Binding-site contacts:
Ligand atom C6 contacts residue ALA702 of chain 1.A at 4.3 Å (hydrophobic).
Ligand atom C4 contacts residue ALA702 of chain 1.A at 4.3 Å (hydrophobic).
Ligand atom C3 contacts residue ASN1070 of chain 1.A at 3.8 Å.
Ligand atom C8 contacts residue ALA702 of chain 1.A at 4.3 Å (hydrophobic).
Ligand atom C1 contacts residue GLN891 of chain 1.B at 4.1 Å.
Ligand atom C8 contacts residue ASN1070 of chain 1.A at 4.3 Å.
Ligand atom C8 contacts residue GLU1068 of chain 1.A at 3.3 Å.
Ligand atom O6 contacts residue ASN1070 of chain 1.A at 4.5 Å.
Ligand atom C7 contacts residue ALA702 of chain 1.A at 3.9 Å (hydrophobic).
Ligand atom N2 contacts residue ASN1070 of chain 1.A at 2.9 Å (h-bond).
Ligand atom C5 contacts residue ASN1070 of chain 1.A at 3.6 Å.
Ligand atom O5 contacts residue ASN1070 of chain 1.A at 2.3 Å (h-bond).
Ligand atom C1 contacts residue ASN1070 of chain 1.A at 1.4 Å.
Ligand atom O7 contacts residue ASN1070 of chain 1.A at 4.1 Å.
Ligand atom C2 contacts residue ASN1070 of chain 1.A at 2.5 Å.
Ligand atom C5 contacts residue ALA702 of chain 1.A at 3.7 Å (hydrophobic).
Ligand atom C4 contacts residue ASN1070 of chain 1.A at 4.2 Å.
Ligand atom O4 contacts residue ALA702 of chain 1.A at 3.8 Å.
Ligand atom C8 contacts residue LYS1069 of chain 1.A at 4.3 Å.
Ligand atom C7 contacts residue ASN1070 of chain 1.A at 3.7 Å.
Ligand atom O7 contacts residue ALA702 of chain 1.A at 3.4 Å.

Sequence of chain 1.B:
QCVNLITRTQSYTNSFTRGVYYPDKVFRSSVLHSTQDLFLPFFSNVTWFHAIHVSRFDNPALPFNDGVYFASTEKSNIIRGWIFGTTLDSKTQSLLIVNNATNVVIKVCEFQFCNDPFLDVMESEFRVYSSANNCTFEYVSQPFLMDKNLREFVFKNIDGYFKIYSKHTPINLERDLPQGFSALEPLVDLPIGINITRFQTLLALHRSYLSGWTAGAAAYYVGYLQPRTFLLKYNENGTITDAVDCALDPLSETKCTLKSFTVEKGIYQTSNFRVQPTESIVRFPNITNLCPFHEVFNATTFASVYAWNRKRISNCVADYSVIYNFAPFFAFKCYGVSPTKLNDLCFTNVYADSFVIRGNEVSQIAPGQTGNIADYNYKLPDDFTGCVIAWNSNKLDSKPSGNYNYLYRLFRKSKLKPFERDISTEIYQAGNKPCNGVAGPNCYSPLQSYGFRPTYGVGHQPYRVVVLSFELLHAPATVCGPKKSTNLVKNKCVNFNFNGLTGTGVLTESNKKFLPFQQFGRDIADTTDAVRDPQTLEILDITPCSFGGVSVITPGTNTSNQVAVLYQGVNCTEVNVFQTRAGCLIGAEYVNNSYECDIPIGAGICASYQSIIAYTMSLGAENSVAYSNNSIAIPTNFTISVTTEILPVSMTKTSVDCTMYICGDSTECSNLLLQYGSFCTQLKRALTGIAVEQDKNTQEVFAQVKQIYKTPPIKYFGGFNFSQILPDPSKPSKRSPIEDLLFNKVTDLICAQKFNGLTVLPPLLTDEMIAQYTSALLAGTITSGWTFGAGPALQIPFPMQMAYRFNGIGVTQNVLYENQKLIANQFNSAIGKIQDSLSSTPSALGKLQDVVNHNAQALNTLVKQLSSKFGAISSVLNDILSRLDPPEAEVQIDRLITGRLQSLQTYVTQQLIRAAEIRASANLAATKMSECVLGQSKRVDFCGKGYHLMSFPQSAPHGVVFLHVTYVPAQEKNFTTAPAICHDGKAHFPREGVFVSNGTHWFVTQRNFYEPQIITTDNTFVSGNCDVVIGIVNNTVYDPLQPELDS

A small-molecule ligand and the protein it binds are described below.
Small molecule (SMILES): CC(=O)N[C@H]1[C@H](O[C@H]2[C@H](O)[C@@H](NC(C)=O)CO[C@@H]2CO)O[C@H](CO)[C@@H](O)[C@@H]1O

Sequence of chain 1.A:
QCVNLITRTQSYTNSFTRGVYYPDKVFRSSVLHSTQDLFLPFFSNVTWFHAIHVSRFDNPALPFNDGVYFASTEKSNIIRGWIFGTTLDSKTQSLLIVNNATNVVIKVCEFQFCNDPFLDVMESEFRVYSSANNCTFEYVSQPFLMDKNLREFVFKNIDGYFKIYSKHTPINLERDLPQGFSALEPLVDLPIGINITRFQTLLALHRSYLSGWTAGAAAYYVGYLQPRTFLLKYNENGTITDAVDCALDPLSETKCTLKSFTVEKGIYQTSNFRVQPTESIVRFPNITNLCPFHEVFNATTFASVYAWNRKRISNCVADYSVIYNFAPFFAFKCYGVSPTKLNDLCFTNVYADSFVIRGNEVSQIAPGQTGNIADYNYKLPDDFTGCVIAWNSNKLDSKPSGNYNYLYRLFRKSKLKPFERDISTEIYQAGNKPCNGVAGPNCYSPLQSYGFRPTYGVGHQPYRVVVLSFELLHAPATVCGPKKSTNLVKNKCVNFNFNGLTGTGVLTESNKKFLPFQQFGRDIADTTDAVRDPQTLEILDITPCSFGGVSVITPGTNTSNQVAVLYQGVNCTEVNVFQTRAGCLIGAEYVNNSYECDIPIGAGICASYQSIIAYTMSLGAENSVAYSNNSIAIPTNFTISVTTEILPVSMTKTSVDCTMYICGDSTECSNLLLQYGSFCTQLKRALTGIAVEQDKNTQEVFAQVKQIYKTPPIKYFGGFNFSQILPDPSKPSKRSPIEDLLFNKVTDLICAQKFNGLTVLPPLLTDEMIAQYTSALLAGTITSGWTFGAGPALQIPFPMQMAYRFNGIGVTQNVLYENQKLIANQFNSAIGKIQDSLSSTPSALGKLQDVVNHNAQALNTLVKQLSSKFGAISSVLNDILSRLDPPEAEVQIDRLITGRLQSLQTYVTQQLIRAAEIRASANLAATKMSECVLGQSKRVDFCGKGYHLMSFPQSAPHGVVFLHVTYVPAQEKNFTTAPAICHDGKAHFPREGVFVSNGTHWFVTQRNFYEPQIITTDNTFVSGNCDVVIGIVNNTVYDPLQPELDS